Sequence of chain 1.A:
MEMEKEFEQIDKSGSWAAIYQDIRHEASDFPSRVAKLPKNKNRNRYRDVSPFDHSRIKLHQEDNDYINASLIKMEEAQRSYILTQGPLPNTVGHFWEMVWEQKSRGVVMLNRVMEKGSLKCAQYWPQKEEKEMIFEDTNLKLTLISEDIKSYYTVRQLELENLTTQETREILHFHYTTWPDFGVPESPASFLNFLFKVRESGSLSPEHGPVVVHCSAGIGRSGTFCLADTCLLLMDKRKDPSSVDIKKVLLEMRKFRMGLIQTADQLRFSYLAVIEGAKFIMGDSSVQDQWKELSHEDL

Binding-site contacts:
Ligand atom C11 contacts residue GLN266 of chain 1.A at 4.0 Å.
Ligand atom C03 contacts residue GLN262 of chain 1.A at 3.3 Å.
Ligand atom C10 contacts residue THR263 of chain 1.A at 3.8 Å.
Ligand atom C16 contacts residue TYR46 of chain 1.A at 4.1 Å (hydrophobic).
Ligand atom C03 contacts residue ILE219 of chain 1.A at 4.2 Å (hydrophobic).
Ligand atom C04 contacts residue GLN262 of chain 1.A at 2.0 Å.
Ligand atom C02 contacts residue ASP48 of chain 1.A at 3.9 Å.
Ligand atom S06 contacts residue ALA217 of chain 1.A at 3.8 Å.
Ligand atom C05 contacts residue GLN262 of chain 1.A at 2.1 Å.
Ligand atom C12 contacts residue GLN262 of chain 1.A at 1.8 Å.
Ligand atom C09 contacts residue GLN262 of chain 1.A at 3.2 Å.
Ligand atom C13 contacts residue GLY220 of chain 1.A at 3.8 Å.
Ligand atom C17 contacts residue GLN262 of chain 1.A at 4.2 Å.
Ligand atom C13 contacts residue GLN262 of chain 1.A at 1.7 Å.
Ligand atom C04 contacts residue ALA217 of chain 1.A at 4.0 Å (hydrophobic).
Ligand atom C07 contacts residue GLN262 of chain 1.A at 1.9 Å.
Ligand atom O14 contacts residue GLN262 of chain 1.A at 1.3 Å (h-bond).
Ligand atom C01 contacts residue ASP48 of chain 1.A at 2.7 Å.
Ligand atom O15 contacts residue GLN262 of chain 1.A at 2.9 Å (h-bond).
Ligand atom O14 contacts residue ARG221 of chain 1.A at 3.5 Å (salt-bridge).
Ligand atom C16 contacts residue ALA217 of chain 1.A at 3.9 Å (hydrophobic).
Ligand atom C12 contacts residue GLN266 of chain 1.A at 4.0 Å.
Ligand atom C03 contacts residue VAL49 of chain 1.A at 3.7 Å (hydrophobic).
Ligand atom C10 contacts residue GLN262 of chain 1.A at 3.8 Å.
Ligand atom C11 contacts residue GLN262 of chain 1.A at 3.0 Å.
Ligand atom C13 contacts residue GLN266 of chain 1.A at 3.1 Å.
Ligand atom O14 contacts residue GLN266 of chain 1.A at 3.1 Å (h-bond).
Ligand atom C03 contacts residue ASP48 of chain 1.A at 4.2 Å.
Ligand atom C05 contacts residue ALA217 of chain 1.A at 3.6 Å (hydrophobic).
Ligand atom O14 contacts residue GLY220 of chain 1.A at 2.6 Å.
Ligand atom C17 contacts residue TYR46 of chain 1.A at 3.7 Å (hydrophobic).
Ligand atom N08 contacts residue GLN262 of chain 1.A at 2.2 Å (h-bond).
Ligand atom C04 contacts residue ILE219 of chain 1.A at 3.7 Å (hydrophobic).
Ligand atom S06 contacts residue GLN262 of chain 1.A at 1.8 Å (h-bond).
Ligand atom C02 contacts residue VAL49 of chain 1.A at 4.0 Å (hydrophobic).
Ligand atom C16 contacts residue GLN262 of chain 1.A at 3.3 Å.
Ligand atom O15 contacts residue GLN266 of chain 1.A at 3.0 Å (h-bond).
Ligand atom C02 contacts residue GLN262 of chain 1.A at 4.2 Å.
Ligand atom C01 contacts residue TYR46 of chain 1.A at 4.1 Å (hydrophobic).
Ligand atom C11 contacts residue THR263 of chain 1.A at 4.0 Å.

A protein and the small-molecule ligand that binds it are described below.
Small molecule (SMILES): Cc1ccc(Sc2ncccc2C(=O)O)cc1